Binding-site contacts:
Ligand atom C1 contacts residue ASN279 of chain 1.C at 1.4 Å.
Ligand atom O7 contacts residue ASN279 of chain 1.C at 3.7 Å.
Ligand atom C2 contacts residue ASN279 of chain 1.C at 2.5 Å.
Ligand atom O5 contacts residue ASN279 of chain 1.C at 2.4 Å (h-bond).
Ligand atom N2 contacts residue VAL291 of chain 1.C at 3.5 Å (h-bond).
Ligand atom C3 contacts residue VAL291 of chain 1.C at 4.4 Å (hydrophobic).
Ligand atom C7 contacts residue ASN279 of chain 1.C at 3.5 Å.
Ligand atom O5 contacts residue ASN292 of chain 1.C at 4.2 Å.
Ligand atom C1 contacts residue VAL291 of chain 1.C at 3.9 Å (hydrophobic).
Ligand atom C3 contacts residue ASN279 of chain 1.C at 3.8 Å.
Ligand atom C2 contacts residue VAL291 of chain 1.C at 4.1 Å (hydrophobic).
Ligand atom N2 contacts residue ASN279 of chain 1.C at 2.9 Å (h-bond).
Ligand atom C8 contacts residue SER39 of chain 1.C at 3.9 Å.
Ligand atom C4 contacts residue ASN279 of chain 1.C at 4.2 Å.
Ligand atom C7 contacts residue VAL291 of chain 1.C at 4.4 Å (hydrophobic).
Ligand atom C8 contacts residue VAL291 of chain 1.C at 4.3 Å (hydrophobic).
Ligand atom C5 contacts residue ASN279 of chain 1.C at 3.7 Å.
Ligand atom C1 contacts residue ASN292 of chain 1.C at 4.3 Å.
Ligand atom C5 contacts residue ASN292 of chain 1.C at 4.2 Å.

This small molecule binds to this protein.
Small molecule (SMILES): CC(=O)N[C@@H]1[C@@H](O)[C@H](O)[C@@H](CO)O[C@H]1O

Sequence of chain 1.C:
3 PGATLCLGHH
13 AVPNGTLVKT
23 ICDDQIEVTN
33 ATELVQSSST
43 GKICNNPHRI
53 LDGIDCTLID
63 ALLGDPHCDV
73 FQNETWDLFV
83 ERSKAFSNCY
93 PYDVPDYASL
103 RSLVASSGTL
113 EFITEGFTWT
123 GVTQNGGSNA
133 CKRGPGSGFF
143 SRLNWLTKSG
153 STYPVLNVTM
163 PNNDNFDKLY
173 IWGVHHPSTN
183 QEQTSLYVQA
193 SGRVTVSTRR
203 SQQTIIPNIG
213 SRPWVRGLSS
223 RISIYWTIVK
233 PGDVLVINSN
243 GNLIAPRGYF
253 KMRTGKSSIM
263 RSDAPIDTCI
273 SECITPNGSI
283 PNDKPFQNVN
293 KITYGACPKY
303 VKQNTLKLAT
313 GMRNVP